Binding-site contacts:
Ligand atom O37 contacts residue HIS304 of chain 1.B at 3.3 Å.
Ligand atom C05 contacts residue ALA440 of chain 1.B at 3.8 Å (hydrophobic).
Ligand atom C05 contacts residue MET441 of chain 1.B at 3.5 Å (hydrophobic).
Ligand atom O21 contacts residue TYR448 of chain 1.B at 3.5 Å.
Ligand atom O29 contacts residue SER406 of chain 1.B at 2.6 Å (h-bond).
Ligand atom O29 contacts residue ARG451 of chain 1.B at 3.1 Å (salt-bridge).
Ligand atom O43 contacts residue GLU464 of chain 1.B at 2.6 Å (salt-bridge).
Ligand atom C24 contacts residue TYR405 of chain 1.B at 3.7 Å (hydrophobic).
Ligand atom C18 contacts residue LEU409 of chain 1.B at 3.8 Å (hydrophobic).
Ligand atom C07 contacts residue THR444 of chain 1.B at 3.7 Å.
Ligand atom O49 contacts residue ILE567 of chain 1.B at 3.4 Å.
Ligand atom O37 contacts residue ASP403 of chain 1.B at 3.6 Å.
Ligand atom O43 contacts residue LYS465 of chain 1.B at 3.2 Å (salt-bridge).
Ligand atom C06 contacts residue MET441 of chain 1.B at 3.5 Å (hydrophobic).
Ligand atom O30 contacts residue GLN571 of chain 1.B at 3.0 Å (h-bond).
Ligand atom C06 contacts residue ALA440 of chain 1.B at 3.5 Å (hydrophobic).
Ligand atom O28 contacts residue TYR405 of chain 1.B at 3.0 Å (h-bond).
Ligand atom O49 contacts residue GLN571 of chain 1.B at 2.8 Å (h-bond).
Ligand atom O35 contacts residue ARG303 of chain 1.B at 2.9 Å (salt-bridge).
Ligand atom O35 contacts residue LEU570 of chain 1.B at 3.5 Å.
Ligand atom BR10 contacts residue LEU540 of chain 1.D at 3.7 Å.
Ligand atom C07 contacts residue PHE485 of chain 1.D at 3.5 Å (hydrophobic).
Ligand atom C20 contacts residue LEU409 of chain 1.B at 3.7 Å (hydrophobic).
Ligand atom C42 contacts residue GLU464 of chain 1.B at 3.5 Å.
Ligand atom C08 contacts residue THR444 of chain 1.B at 3.8 Å.
Ligand atom C17 contacts residue THR444 of chain 1.B at 3.7 Å.
Ligand atom C48 contacts residue GLU464 of chain 1.B at 3.6 Å.
Ligand atom O35 contacts residue HIS304 of chain 1.B at 3.4 Å.
Ligand atom O28 contacts residue SER406 of chain 1.B at 3.1 Å (h-bond).
Ligand atom O26 contacts residue GLN571 of chain 1.B at 3.3 Å (h-bond).
Ligand atom C48 contacts residue GLN571 of chain 1.B at 3.8 Å.
Ligand atom P27 contacts residue GLN571 of chain 1.B at 3.7 Å.
Ligand atom O21 contacts residue SER406 of chain 1.B at 3.4 Å.
Ligand atom C06 contacts residue PHE485 of chain 1.D at 3.7 Å (hydrophobic).
Ligand atom O26 contacts residue ARG451 of chain 1.B at 3.4 Å (salt-bridge).
Ligand atom O49 contacts residue GLU464 of chain 1.B at 3.1 Å (salt-bridge).
Ligand atom C03 contacts residue PHE437 of chain 1.B at 3.7 Å (hydrophobic).
Ligand atom O22 contacts residue LEU409 of chain 1.B at 3.5 Å.
Ligand atom C51 contacts residue GLU464 of chain 1.B at 3.7 Å.
Ligand atom O50 contacts residue GLU464 of chain 1.B at 3.2 Å.

Sequence of chain 1.B:
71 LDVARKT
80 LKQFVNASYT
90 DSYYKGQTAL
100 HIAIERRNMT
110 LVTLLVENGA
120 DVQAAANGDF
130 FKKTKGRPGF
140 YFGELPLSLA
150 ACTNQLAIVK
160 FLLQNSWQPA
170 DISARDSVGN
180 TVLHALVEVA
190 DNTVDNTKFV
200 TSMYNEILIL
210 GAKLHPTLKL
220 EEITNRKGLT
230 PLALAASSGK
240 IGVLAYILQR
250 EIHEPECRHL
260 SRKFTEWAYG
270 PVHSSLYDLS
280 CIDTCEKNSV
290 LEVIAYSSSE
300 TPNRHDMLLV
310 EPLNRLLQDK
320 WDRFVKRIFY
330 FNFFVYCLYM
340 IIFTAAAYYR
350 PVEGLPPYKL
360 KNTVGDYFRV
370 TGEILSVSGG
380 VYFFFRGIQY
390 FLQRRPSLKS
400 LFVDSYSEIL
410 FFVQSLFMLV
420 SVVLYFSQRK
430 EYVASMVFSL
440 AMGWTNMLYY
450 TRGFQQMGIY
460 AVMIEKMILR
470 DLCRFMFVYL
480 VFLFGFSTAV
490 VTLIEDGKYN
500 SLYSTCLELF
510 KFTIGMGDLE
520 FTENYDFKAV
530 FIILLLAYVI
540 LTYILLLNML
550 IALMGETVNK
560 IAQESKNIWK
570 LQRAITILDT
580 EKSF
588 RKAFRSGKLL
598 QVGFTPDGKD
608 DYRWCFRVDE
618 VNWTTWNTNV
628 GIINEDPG

A small-molecule ligand and the protein it binds are described below.
Small molecule (SMILES): CCCCCCCCC(Br)C(Br)CCCCCCCC(=O)O[C@@H](COC(=O)CCCCCCC[C@@H](Br)[C@@H](Br)CCCCCCCC)COP(=O)(O)OC1[C@H](O)[C@H](O)C(O)[C@H](O)[C@H]1O

Sequence of chain 1.D:
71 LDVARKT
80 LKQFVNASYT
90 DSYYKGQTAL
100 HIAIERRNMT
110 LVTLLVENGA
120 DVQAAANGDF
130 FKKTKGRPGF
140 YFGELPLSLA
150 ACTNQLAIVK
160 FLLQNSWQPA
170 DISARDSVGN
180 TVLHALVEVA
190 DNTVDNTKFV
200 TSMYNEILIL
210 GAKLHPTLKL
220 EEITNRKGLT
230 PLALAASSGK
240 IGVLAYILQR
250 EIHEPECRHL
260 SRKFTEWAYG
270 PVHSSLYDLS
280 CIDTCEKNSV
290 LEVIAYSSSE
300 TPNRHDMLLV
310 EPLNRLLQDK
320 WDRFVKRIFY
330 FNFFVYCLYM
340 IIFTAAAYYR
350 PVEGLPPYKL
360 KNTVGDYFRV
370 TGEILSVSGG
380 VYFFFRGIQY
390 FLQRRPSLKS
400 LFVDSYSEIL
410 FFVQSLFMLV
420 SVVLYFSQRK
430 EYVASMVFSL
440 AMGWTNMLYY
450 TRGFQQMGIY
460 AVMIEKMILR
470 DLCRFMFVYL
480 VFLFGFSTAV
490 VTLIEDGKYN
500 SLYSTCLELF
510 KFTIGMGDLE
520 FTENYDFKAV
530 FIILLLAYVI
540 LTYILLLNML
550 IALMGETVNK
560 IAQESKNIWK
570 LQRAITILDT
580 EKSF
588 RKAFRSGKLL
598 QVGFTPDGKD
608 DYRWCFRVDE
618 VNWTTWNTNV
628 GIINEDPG